Sequence of chain 1.B:
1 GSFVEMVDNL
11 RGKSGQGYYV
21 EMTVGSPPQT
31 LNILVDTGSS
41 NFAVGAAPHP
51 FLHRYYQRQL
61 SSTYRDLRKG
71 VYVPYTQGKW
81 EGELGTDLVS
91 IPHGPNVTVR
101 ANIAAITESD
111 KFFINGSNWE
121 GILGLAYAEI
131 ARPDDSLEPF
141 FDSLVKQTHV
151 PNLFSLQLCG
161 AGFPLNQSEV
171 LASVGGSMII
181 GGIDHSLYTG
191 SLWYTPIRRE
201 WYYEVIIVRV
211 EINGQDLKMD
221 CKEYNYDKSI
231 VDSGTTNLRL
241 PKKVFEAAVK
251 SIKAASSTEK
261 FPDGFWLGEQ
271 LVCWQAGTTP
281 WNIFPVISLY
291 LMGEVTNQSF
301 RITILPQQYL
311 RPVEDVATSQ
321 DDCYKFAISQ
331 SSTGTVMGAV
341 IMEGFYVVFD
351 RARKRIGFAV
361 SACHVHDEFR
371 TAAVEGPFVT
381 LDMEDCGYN

The protein below binds the small molecule below.
Small molecule (SMILES): CCCN(CCC)C(=O)c1cc(C)cc(C(=O)N[C@@H](Cc2cc(F)cc(F)c2)[C@H](O)[C@H]2C[C@@H](Cc3ccccc3)CCN2)c1

Binding-site contacts:
Ligand atom C8 contacts residue THR236 of chain 1.B at 3.3 Å.
Ligand atom C5 contacts residue GLN77 of chain 1.B at 3.6 Å.
Ligand atom C12 contacts residue GLY15 of chain 1.B at 3.4 Å.
Ligand atom O1 contacts residue THR236 of chain 1.B at 2.8 Å (h-bond).
Ligand atom O2 contacts residue TYR75 of chain 1.B at 3.5 Å.
Ligand atom C20 contacts residue GLY234 of chain 1.B at 3.4 Å.
Ligand atom N3 contacts residue ASP232 of chain 1.B at 2.8 Å (salt-bridge).
Ligand atom F2 contacts residue GLY78 of chain 1.B at 3.2 Å.
Ligand atom C29 contacts residue GLY38 of chain 1.B at 3.5 Å.
Ligand atom F1 contacts residue TRP119 of chain 1.B at 3.4 Å.
Ligand atom C18 contacts residue ASP36 of chain 1.B at 3.5 Å.
Ligand atom C13 contacts residue GLY234 of chain 1.B at 3.5 Å.
Ligand atom C24 contacts residue TYR75 of chain 1.B at 3.6 Å (hydrophobic).
Ligand atom N2 contacts residue GLY234 of chain 1.B at 2.9 Å (h-bond).
Ligand atom C23 contacts residue PHE112 of chain 1.B at 3.6 Å (hydrophobic).
Ligand atom C33 contacts residue TYR202 of chain 1.B at 3.6 Å (hydrophobic).
Ligand atom N2 contacts residue THR235 of chain 1.B at 3.6 Å (h-bond).
Ligand atom O2 contacts residue THR76 of chain 1.B at 3.0 Å (h-bond).
Ligand atom N3 contacts residue GLY38 of chain 1.B at 2.9 Å (h-bond).
Ligand atom C12 contacts residue THR236 of chain 1.B at 3.6 Å.
Ligand atom C34 contacts residue ILE130 of chain 1.B at 3.6 Å (hydrophobic).
Ligand atom F2 contacts residue PHE112 of chain 1.B at 3.3 Å.
Ligand atom C25 contacts residue ASP232 of chain 1.B at 3.5 Å.
Ligand atom C22 contacts residue PHE112 of chain 1.B at 3.6 Å (hydrophobic).
Ligand atom C29 contacts residue ASP232 of chain 1.B at 3.4 Å.
Ligand atom C8 contacts residue GLY15 of chain 1.B at 3.4 Å.
Ligand atom C27 contacts residue THR76 of chain 1.B at 3.5 Å.
Ligand atom C3 contacts residue GLY234 of chain 1.B at 3.4 Å.
Ligand atom C32 contacts residue TYR202 of chain 1.B at 3.3 Å (hydrophobic).
Ligand atom O3 contacts residue GLY38 of chain 1.B at 3.2 Å (h-bond).
Ligand atom C11 contacts residue GLN77 of chain 1.B at 3.6 Å.
Ligand atom C20 contacts residue LEU34 of chain 1.B at 3.6 Å (hydrophobic).
Ligand atom C16 contacts residue GLY234 of chain 1.B at 3.6 Å.
Ligand atom C4 contacts residue GLN77 of chain 1.B at 3.6 Å.
Ligand atom O3 contacts residue TYR75 of chain 1.B at 3.6 Å.
Ligand atom O3 contacts residue SER39 of chain 1.B at 3.5 Å.
Ligand atom C18 contacts residue GLY234 of chain 1.B at 3.5 Å.
Ligand atom C10 contacts residue GLN77 of chain 1.B at 3.5 Å.
Ligand atom O2 contacts residue GLN77 of chain 1.B at 3.2 Å (h-bond).
Ligand atom O3 contacts residue ASP36 of chain 1.B at 2.7 Å (salt-bridge).